Sequence of chain 1.A:
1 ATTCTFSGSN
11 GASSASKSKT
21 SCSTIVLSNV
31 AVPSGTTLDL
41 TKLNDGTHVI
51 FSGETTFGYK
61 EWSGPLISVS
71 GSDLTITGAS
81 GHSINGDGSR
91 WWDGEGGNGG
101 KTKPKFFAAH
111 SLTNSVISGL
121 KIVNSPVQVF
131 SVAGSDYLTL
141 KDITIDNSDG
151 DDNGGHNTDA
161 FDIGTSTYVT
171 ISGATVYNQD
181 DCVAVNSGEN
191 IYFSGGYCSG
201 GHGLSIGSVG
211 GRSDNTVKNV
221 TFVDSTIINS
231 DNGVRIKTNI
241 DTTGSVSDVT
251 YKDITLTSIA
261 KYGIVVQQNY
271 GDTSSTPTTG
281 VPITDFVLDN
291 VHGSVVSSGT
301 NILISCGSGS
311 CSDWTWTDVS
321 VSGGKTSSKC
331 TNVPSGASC

The protein below binds the small molecule below.
Small molecule (SMILES): CC(=O)N[C@H]1[C@H](O[C@H]2[C@H](O)[C@@H](NC(C)=O)CO[C@@H]2CO)O[C@H](CO)[C@@H](O[C@H]2O[C@H](CO)[C@@H](O)[C@H](O)[C@@H]2O)[C@@H]1O

Binding-site contacts:
Ligand atom C5 contacts residue TYR168 of chain 1.A at 4.1 Å (hydrophobic).
Ligand atom O5 contacts residue ASN190 of chain 1.A at 3.5 Å.
Ligand atom C3 contacts residue ASN219 of chain 1.A at 3.8 Å.
Ligand atom C4 contacts residue ASN219 of chain 1.A at 4.2 Å.
Ligand atom C1 contacts residue ASN190 of chain 1.A at 3.5 Å.
Ligand atom C7 contacts residue ASN190 of chain 1.A at 4.3 Å.
Ligand atom C6 contacts residue ASN190 of chain 1.A at 4.3 Å.
Ligand atom O6 contacts residue TYR168 of chain 1.A at 3.2 Å.
Ligand atom C6 contacts residue TYR192 of chain 1.A at 4.1 Å (hydrophobic).
Ligand atom C2 contacts residue ASN190 of chain 1.A at 3.7 Å.
Ligand atom N2 contacts residue ASN190 of chain 1.A at 4.4 Å.
Ligand atom N2 contacts residue ASN219 of chain 1.A at 3.0 Å (h-bond).
Ligand atom C6 contacts residue TYR168 of chain 1.A at 4.2 Å (hydrophobic).
Ligand atom O7 contacts residue ASN219 of chain 1.A at 3.8 Å.
Ligand atom O5 contacts residue TYR168 of chain 1.A at 4.3 Å.
Ligand atom O5 contacts residue ASN219 of chain 1.A at 2.3 Å (h-bond).
Ligand atom C8 contacts residue TYR192 of chain 1.A at 3.7 Å (hydrophobic).
Ligand atom C1 contacts residue ASN219 of chain 1.A at 1.4 Å.
Ligand atom C5 contacts residue ASN219 of chain 1.A at 3.6 Å.
Ligand atom C2 contacts residue ASN219 of chain 1.A at 2.4 Å.
Ligand atom C7 contacts residue ASN219 of chain 1.A at 3.6 Å.
Ligand atom O6 contacts residue ASN190 of chain 1.A at 3.4 Å (h-bond).
Ligand atom O6 contacts residue ILE191 of chain 1.A at 4.5 Å.
Ligand atom O7 contacts residue ASN190 of chain 1.A at 3.7 Å.